The protein below binds the small molecule below.
Small molecule (SMILES): CO[C@@H]1O[C@H](CO)[C@H](O)[C@H](O)[C@H]1O[C@H]1O[C@H](CO)[C@H](O)[C@H](O)[C@H]1O

Sequence of chain 1.D:
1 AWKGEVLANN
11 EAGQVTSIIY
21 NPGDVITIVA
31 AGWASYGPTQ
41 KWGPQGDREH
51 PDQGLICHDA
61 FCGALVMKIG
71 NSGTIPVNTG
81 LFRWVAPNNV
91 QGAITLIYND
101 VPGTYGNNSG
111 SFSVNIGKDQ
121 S

Binding-site contacts:
Ligand atom O6 contacts residue GLN53 of chain 1.D at 2.8 Å (h-bond).
Ligand atom C2 contacts residue TYR36 of chain 1.D at 3.4 Å (hydrophobic).
Ligand atom O3 contacts residue GLN53 of chain 1.D at 2.9 Å (h-bond).
Ligand atom O3 contacts residue THR104 of chain 1.D at 3.3 Å (h-bond).
Ligand atom C3 contacts residue CA1 of chain 1.S at 3.4 Å.
Ligand atom C5 contacts residue GLN53 of chain 1.D at 3.7 Å.
Ligand atom O1 contacts residue HIS50 of chain 1.D at 3.4 Å.
Ligand atom C2 contacts residue CA1 of chain 1.S at 4.0 Å.
Ligand atom O3 contacts residue TYR36 of chain 1.D at 3.6 Å (h-bond).
Ligand atom C4 contacts residue CA1 of chain 1.S at 3.5 Å.
Ligand atom O5 contacts residue HIS50 of chain 1.D at 3.1 Å (h-bond).
Ligand atom O2 contacts residue ASN107 of chain 1.D at 2.9 Å (h-bond).
Ligand atom C6 contacts residue HIS50 of chain 1.D at 3.7 Å.
Ligand atom C5 contacts residue HIS50 of chain 1.D at 3.9 Å.
Ligand atom O4 contacts residue TYR36 of chain 1.D at 3.2 Å (h-bond).
Ligand atom C6 contacts residue VAL101 of chain 1.D at 3.6 Å (hydrophobic).
Ligand atom C2 contacts residue GLN53 of chain 1.D at 3.9 Å.
Ligand atom C6 contacts residue CYS62 of chain 1.D at 4.1 Å (hydrophobic).
Ligand atom O4 contacts residue ASP100 of chain 1.D at 2.6 Å (salt-bridge).
Ligand atom O5 contacts residue GLN53 of chain 1.D at 3.9 Å.
Ligand atom C3 contacts residue THR104 of chain 1.D at 4.1 Å.
Ligand atom O3 contacts residue CA1 of chain 1.S at 2.5 Å.
Ligand atom C2 contacts residue HIS50 of chain 1.D at 4.1 Å.
Ligand atom O3 contacts residue ASN107 of chain 1.D at 3.0 Å (h-bond).
Ligand atom C3 contacts residue TYR36 of chain 1.D at 3.9 Å (hydrophobic).
Ligand atom O6 contacts residue VAL101 of chain 1.D at 3.9 Å.
Ligand atom C3 contacts residue ASN107 of chain 1.D at 3.9 Å.
Ligand atom O6 contacts residue HIS50 of chain 1.D at 2.7 Å (h-bond).
Ligand atom O4 contacts residue CA1 of chain 1.S at 2.6 Å.
Ligand atom O5 contacts residue TYR36 of chain 1.D at 3.6 Å.
Ligand atom O4 contacts residue GLN53 of chain 1.D at 2.8 Å (h-bond).
Ligand atom O2 contacts residue TYR36 of chain 1.D at 3.9 Å.
Ligand atom C3 contacts residue GLN53 of chain 1.D at 3.9 Å.
Ligand atom C2 contacts residue ASN107 of chain 1.D at 3.7 Å.
Ligand atom C6 contacts residue ASP100 of chain 1.D at 3.5 Å.
Ligand atom C4 contacts residue THR104 of chain 1.D at 3.6 Å.
Ligand atom O4 contacts residue THR104 of chain 1.D at 3.5 Å (h-bond).
Ligand atom C1 contacts residue TYR36 of chain 1.D at 4.0 Å (hydrophobic).
Ligand atom C6 contacts residue GLN53 of chain 1.D at 3.7 Å.
Ligand atom C4 contacts residue ASP100 of chain 1.D at 3.6 Å.